Binding-site contacts:
Ligand atom C3 contacts residue GLU136 of chain 1.A at 3.5 Å.
Ligand atom C4 contacts residue LEU158 of chain 1.A at 3.5 Å (hydrophobic).
Ligand atom N1 contacts residue GLU136 of chain 1.A at 2.9 Å (salt-bridge).
Ligand atom N1 contacts residue ASP197 of chain 2.A at 2.6 Å (salt-bridge).
Ligand atom C7 contacts residue GLY161 of chain 1.A at 3.4 Å.
Ligand atom C11 contacts residue LEU158 of chain 1.A at 3.6 Å (hydrophobic).
Ligand atom C8 contacts residue LEU107 of chain 1.A at 3.3 Å (hydrophobic).
Ligand atom O1 contacts residue ILE153 of chain 1.A at 3.0 Å (h-bond).
Ligand atom C13 contacts residue SER108 of chain 1.A at 3.5 Å.
Ligand atom C8 contacts residue GLY160 of chain 1.A at 3.9 Å.
Ligand atom C3 contacts residue VAL157 of chain 1.A at 3.7 Å (hydrophobic).
Ligand atom N3 contacts residue PRO109 of chain 1.A at 3.8 Å.
Ligand atom C14 contacts residue SER152 of chain 1.A at 3.5 Å.
Ligand atom C14 contacts residue ILE153 of chain 1.A at 3.8 Å (hydrophobic).
Ligand atom C12 contacts residue PRO164 of chain 1.A at 3.9 Å (hydrophobic).
Ligand atom C9 contacts residue PRO109 of chain 1.A at 3.9 Å (hydrophobic).
Ligand atom N2 contacts residue GLY160 of chain 1.A at 3.7 Å.
Ligand atom N3 contacts residue VAL157 of chain 1.A at 3.9 Å.
Ligand atom C5 contacts residue LEU158 of chain 1.A at 3.6 Å (hydrophobic).
Ligand atom N4 contacts residue SER152 of chain 1.A at 3.0 Å (h-bond).
Ligand atom C4 contacts residue TYR135 of chain 1.A at 3.6 Å (hydrophobic).
Ligand atom C8 contacts residue GLY161 of chain 1.A at 3.5 Å.
Ligand atom C6 contacts residue LEU158 of chain 1.A at 3.1 Å (hydrophobic).
Ligand atom C7 contacts residue GLY133 of chain 1.A at 3.6 Å.
Ligand atom C9 contacts residue SER108 of chain 1.A at 3.8 Å.
Ligand atom C1 contacts residue GLU136 of chain 1.A at 3.6 Å.
Ligand atom C12 contacts residue PRO109 of chain 1.A at 3.8 Å (hydrophobic).
Ligand atom C11 contacts residue TYR156 of chain 1.A at 3.2 Å (hydrophobic).
Ligand atom O1 contacts residue SER152 of chain 1.A at 3.5 Å (h-bond).
Ligand atom C6 contacts residue GLY160 of chain 1.A at 3.8 Å.
Ligand atom N4 contacts residue GLY154 of chain 1.A at 2.6 Å (h-bond).
Ligand atom C11 contacts residue PRO109 of chain 1.A at 3.7 Å (hydrophobic).
Ligand atom C1 contacts residue ASP197 of chain 2.A at 3.1 Å.
Ligand atom C4 contacts residue VAL157 of chain 1.A at 3.6 Å (hydrophobic).
Ligand atom N4 contacts residue TYR156 of chain 1.A at 3.0 Å (h-bond).
Ligand atom C15 contacts residue PRO109 of chain 1.A at 3.8 Å (hydrophobic).
Ligand atom O1 contacts residue PRO164 of chain 1.A at 3.7 Å.
Ligand atom C13 contacts residue PRO164 of chain 1.A at 3.6 Å (hydrophobic).
Ligand atom N3 contacts residue LEU158 of chain 1.A at 3.1 Å (h-bond).
Ligand atom C7 contacts residue GLY160 of chain 1.A at 3.5 Å.

A small-molecule ligand and the protein it binds are described below.
Small molecule (SMILES): NCc1ccc(Cn2ccc3cc(C(N)=O)cnc32)cc1

Sequence of chain 1.A:
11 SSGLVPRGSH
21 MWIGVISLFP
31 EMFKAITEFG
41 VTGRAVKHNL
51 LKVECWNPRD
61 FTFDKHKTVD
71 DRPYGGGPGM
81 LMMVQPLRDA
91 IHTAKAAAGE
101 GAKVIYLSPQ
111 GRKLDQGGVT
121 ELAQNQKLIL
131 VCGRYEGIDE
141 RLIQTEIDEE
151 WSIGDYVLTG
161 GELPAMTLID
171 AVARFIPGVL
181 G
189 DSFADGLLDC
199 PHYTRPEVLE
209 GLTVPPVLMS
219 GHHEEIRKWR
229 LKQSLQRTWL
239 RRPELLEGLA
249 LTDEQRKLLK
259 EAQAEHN

Sequence of chain 2.A:
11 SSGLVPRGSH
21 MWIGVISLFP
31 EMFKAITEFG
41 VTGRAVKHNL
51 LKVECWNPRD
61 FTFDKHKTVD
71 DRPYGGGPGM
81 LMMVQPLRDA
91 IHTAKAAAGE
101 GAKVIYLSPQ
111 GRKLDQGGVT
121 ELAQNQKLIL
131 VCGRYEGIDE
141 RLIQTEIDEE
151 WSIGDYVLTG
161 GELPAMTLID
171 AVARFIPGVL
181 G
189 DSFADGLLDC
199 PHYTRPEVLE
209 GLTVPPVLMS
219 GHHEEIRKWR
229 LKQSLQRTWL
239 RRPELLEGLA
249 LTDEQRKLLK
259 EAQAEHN